Binding-site contacts:
Ligand atom OAB contacts residue GLY83 of chain 1.A at 3.8 Å.
Ligand atom CBC contacts residue ASN92 of chain 1.A at 3.6 Å.
Ligand atom OAD contacts residue LEU173 of chain 1.A at 3.2 Å.
Ligand atom OAB contacts residue THR171 of chain 1.A at 2.8 Å (h-bond).
Ligand atom CAL contacts residue LEU93 of chain 1.A at 3.0 Å (hydrophobic).
Ligand atom CAI contacts residue TRP148 of chain 1.A at 3.7 Å (hydrophobic).
Ligand atom CAY contacts residue THR171 of chain 1.A at 3.8 Å.
Ligand atom CBB contacts residue THR171 of chain 1.A at 3.8 Å.
Ligand atom CAL contacts residue LEU89 of chain 1.A at 3.6 Å (hydrophobic).
Ligand atom OAD contacts residue ASN37 of chain 1.A at 3.6 Å.
Ligand atom OAA contacts residue ASN37 of chain 1.A at 3.6 Å (h-bond).
Ligand atom CAK contacts residue PHE124 of chain 1.A at 3.5 Å (hydrophobic).
Ligand atom OAE contacts residue THR171 of chain 1.A at 3.5 Å.
Ligand atom CBC contacts residue LEU93 of chain 1.A at 3.1 Å (hydrophobic).
Ligand atom CAR contacts residue ILE82 of chain 1.A at 3.5 Å (hydrophobic).
Ligand atom CBA contacts residue ASN37 of chain 1.A at 3.6 Å.
Ligand atom CAL contacts residue ASN92 of chain 1.A at 3.7 Å.
Ligand atom CAP contacts residue ILE82 of chain 1.A at 3.6 Å (hydrophobic).
Ligand atom CBB contacts residue ASP79 of chain 1.A at 3.4 Å.
Ligand atom CAM contacts residue LEU93 of chain 1.A at 3.4 Å (hydrophobic).
Ligand atom CAJ contacts residue LEU93 of chain 1.A at 3.0 Å (hydrophobic).
Ligand atom CAN contacts residue ASP79 of chain 1.A at 3.4 Å.
Ligand atom CBA contacts residue LEU173 of chain 1.A at 3.6 Å (hydrophobic).
Ligand atom CAK contacts residue LEU93 of chain 1.A at 3.3 Å (hydrophobic).
Ligand atom OAE contacts residue ASP79 of chain 1.A at 2.6 Å (salt-bridge).
Ligand atom NAW contacts residue MET84 of chain 1.A at 3.6 Å (h-bond).
Ligand atom CAT contacts residue ASN92 of chain 1.A at 2.6 Å.
Ligand atom CAY contacts residue ALA41 of chain 1.A at 3.9 Å (hydrophobic).
Ligand atom NAW contacts residue ASN92 of chain 1.A at 3.2 Å.
Ligand atom CAU contacts residue MET84 of chain 1.A at 3.5 Å (hydrophobic).
Ligand atom OAB contacts residue MET84 of chain 1.A at 3.6 Å.
Ligand atom NAV contacts residue ALA41 of chain 1.A at 3.7 Å.
Ligand atom CAT contacts residue LEU93 of chain 1.A at 3.1 Å (hydrophobic).
Ligand atom CAJ contacts residue LEU89 of chain 1.A at 3.6 Å (hydrophobic).
Ligand atom CAR contacts residue ALA41 of chain 1.A at 3.5 Å (hydrophobic).
Ligand atom OAE contacts residue ALA41 of chain 1.A at 3.3 Å.
Ligand atom CAI contacts residue LEU93 of chain 1.A at 3.2 Å (hydrophobic).
Ligand atom CL1 contacts residue PHE124 of chain 1.A at 3.3 Å.
Ligand atom CAP contacts residue GLY83 of chain 1.A at 3.7 Å.
Ligand atom CL1 contacts residue ASN37 of chain 1.A at 3.3 Å.

Sequence of chain 1.A:
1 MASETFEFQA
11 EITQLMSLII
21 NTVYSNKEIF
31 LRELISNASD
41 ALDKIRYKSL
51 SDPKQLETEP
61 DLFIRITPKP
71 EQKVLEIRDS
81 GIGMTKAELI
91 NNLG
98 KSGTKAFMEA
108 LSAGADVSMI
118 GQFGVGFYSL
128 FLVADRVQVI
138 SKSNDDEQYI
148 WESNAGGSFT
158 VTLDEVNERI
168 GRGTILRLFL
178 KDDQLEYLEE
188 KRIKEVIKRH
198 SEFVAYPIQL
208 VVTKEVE

This small molecule binds to this protein.
Small molecule (SMILES): O=C1NCC/C=C/CCC[C@@H](C(=O)NCc2ccccc2)C(=O)Cc2c(Cl)c(O)cc(O)c21